Sequence of chain 1.F:
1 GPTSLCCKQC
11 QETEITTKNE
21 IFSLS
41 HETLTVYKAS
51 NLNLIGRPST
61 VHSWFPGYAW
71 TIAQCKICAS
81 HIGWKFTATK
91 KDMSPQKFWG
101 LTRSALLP

Binding-site contacts:
Ligand atom C06 contacts residue PHE86 of chain 1.F at 4.2 Å (hydrophobic).
Ligand atom O05 contacts residue SER63 of chain 1.F at 3.4 Å.
Ligand atom O16 contacts residue TRP70 of chain 1.F at 3.7 Å.
Ligand atom C02 contacts residue TRP64 of chain 1.F at 3.4 Å (hydrophobic).
Ligand atom O05 contacts residue TRP70 of chain 1.F at 3.4 Å.
Ligand atom N03 contacts residue TRP64 of chain 1.F at 3.0 Å (h-bond).
Ligand atom O16 contacts residue VAL61 of chain 1.F at 3.9 Å.
Ligand atom C04 contacts residue SER63 of chain 1.F at 4.1 Å.
Ligand atom N03 contacts residue HIS62 of chain 1.F at 2.9 Å (h-bond).
Ligand atom C07 contacts residue TRP70 of chain 1.F at 3.6 Å (hydrophobic).
Ligand atom O18 contacts residue TRP84 of chain 1.F at 3.7 Å.
Ligand atom C08 contacts residue TRP84 of chain 1.F at 4.4 Å (hydrophobic).
Ligand atom C04 contacts residue PHE86 of chain 1.F at 4.3 Å (hydrophobic).
Ligand atom C04 contacts residue TRP64 of chain 1.F at 3.6 Å (hydrophobic).
Ligand atom C08 contacts residue TRP64 of chain 1.F at 3.5 Å (hydrophobic).
Ligand atom C4 contacts residue TRP70 of chain 1.F at 4.5 Å (hydrophobic).
Ligand atom C06 contacts residue TRP70 of chain 1.F at 3.6 Å (hydrophobic).
Ligand atom C04 contacts residue TRP70 of chain 1.F at 3.5 Å (hydrophobic).
Ligand atom O05 contacts residue PHE86 of chain 1.F at 3.4 Å.
Ligand atom N03 contacts residue SER63 of chain 1.F at 4.1 Å.
Ligand atom C06 contacts residue TRP64 of chain 1.F at 4.1 Å (hydrophobic).
Ligand atom O16 contacts residue HIS62 of chain 1.F at 3.8 Å.
Ligand atom O18 contacts residue TRP64 of chain 1.F at 4.3 Å.
Ligand atom O01 contacts residue TRP64 of chain 1.F at 3.2 Å (h-bond).
Ligand atom C07 contacts residue TRP84 of chain 1.F at 3.5 Å (hydrophobic).
Ligand atom N03 contacts residue TRP70 of chain 1.F at 4.2 Å.
Ligand atom C02 contacts residue HIS62 of chain 1.F at 3.7 Å.
Ligand atom O01 contacts residue HIS62 of chain 1.F at 3.6 Å.
Ligand atom O05 contacts residue TRP64 of chain 1.F at 3.0 Å (h-bond).
Ligand atom C04 contacts residue HIS62 of chain 1.F at 3.8 Å.
Ligand atom C06 contacts residue TRP84 of chain 1.F at 3.8 Å (hydrophobic).
Ligand atom O05 contacts residue HIS62 of chain 1.F at 3.8 Å.

A small-molecule ligand and the protein it binds are described below.
Small molecule (SMILES): O=C1CC[C@H](N2C(=O)c3ccccc3C2=O)C(=O)N1